Sequence of chain 1.C:
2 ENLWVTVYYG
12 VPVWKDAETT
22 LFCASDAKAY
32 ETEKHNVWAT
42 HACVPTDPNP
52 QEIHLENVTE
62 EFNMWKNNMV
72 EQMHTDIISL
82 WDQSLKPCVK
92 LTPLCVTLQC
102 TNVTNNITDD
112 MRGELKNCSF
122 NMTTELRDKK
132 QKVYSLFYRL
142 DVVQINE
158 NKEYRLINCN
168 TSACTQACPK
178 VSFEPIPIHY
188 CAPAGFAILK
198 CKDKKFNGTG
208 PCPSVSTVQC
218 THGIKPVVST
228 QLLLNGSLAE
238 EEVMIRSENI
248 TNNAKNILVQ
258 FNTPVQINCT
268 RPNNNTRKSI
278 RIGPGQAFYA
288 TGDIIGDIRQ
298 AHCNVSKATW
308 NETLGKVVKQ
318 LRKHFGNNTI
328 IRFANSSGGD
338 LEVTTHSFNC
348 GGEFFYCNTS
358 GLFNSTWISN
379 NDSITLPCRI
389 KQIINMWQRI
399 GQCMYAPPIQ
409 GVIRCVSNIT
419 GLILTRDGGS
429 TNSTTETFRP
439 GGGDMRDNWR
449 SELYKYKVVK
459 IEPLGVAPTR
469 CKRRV

Binding-site contacts:
Ligand atom C1 contacts residue ASN430 of chain 1.C at 1.4 Å.
Ligand atom C7 contacts residue ASN430 of chain 1.C at 2.9 Å.
Ligand atom N2 contacts residue ASN430 of chain 1.C at 2.9 Å (h-bond).
Ligand atom C2 contacts residue ASN430 of chain 1.C at 2.5 Å.
Ligand atom C5 contacts residue ASN430 of chain 1.C at 3.7 Å.
Ligand atom C8 contacts residue ASN430 of chain 1.C at 3.6 Å.
Ligand atom C3 contacts residue ASN430 of chain 1.C at 3.8 Å.
Ligand atom O7 contacts residue ASN430 of chain 1.C at 2.9 Å (h-bond).
Ligand atom O5 contacts residue ASN430 of chain 1.C at 2.4 Å (h-bond).
Ligand atom C4 contacts residue ASN430 of chain 1.C at 4.2 Å.

This small molecule binds to this protein.
Small molecule (SMILES): CC(=O)N[C@@H]1[C@@H](O)[C@H](O)[C@@H](CO)O[C@H]1O